A small-molecule ligand and the protein it binds are described below.
Small molecule (SMILES): CCNc1ncc2cc(-c3ccc(-c4cncc(C)n4)cc3Cl)c(=O)n(CC3CCC(N)CC3)c2n1

Sequence of chain 1.B:
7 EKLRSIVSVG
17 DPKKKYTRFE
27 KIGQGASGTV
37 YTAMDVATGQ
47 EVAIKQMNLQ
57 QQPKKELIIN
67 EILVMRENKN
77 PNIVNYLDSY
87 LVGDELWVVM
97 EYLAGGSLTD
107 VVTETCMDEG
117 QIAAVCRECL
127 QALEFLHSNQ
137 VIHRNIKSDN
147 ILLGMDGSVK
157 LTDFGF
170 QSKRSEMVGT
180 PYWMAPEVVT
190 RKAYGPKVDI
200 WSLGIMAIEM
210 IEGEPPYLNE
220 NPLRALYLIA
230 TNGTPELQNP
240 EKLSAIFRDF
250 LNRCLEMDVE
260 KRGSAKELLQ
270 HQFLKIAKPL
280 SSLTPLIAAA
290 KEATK

Binding-site contacts:
Ligand atom N3 contacts residue TYR98 of chain 1.B at 3.2 Å.
Ligand atom C4 contacts residue TYR98 of chain 1.B at 3.5 Å (hydrophobic).
Ligand atom C27 contacts residue MET53 of chain 1.B at 3.5 Å (hydrophobic).
Ligand atom C15 contacts residue MET96 of chain 1.B at 3.8 Å (hydrophobic).
Ligand atom C4 contacts residue LEU99 of chain 1.B at 3.9 Å (hydrophobic).
Ligand atom C16 contacts residue MET96 of chain 1.B at 3.5 Å (hydrophobic).
Ligand atom C33 contacts residue THR158 of chain 1.B at 3.7 Å.
Ligand atom C1 contacts residue LEU148 of chain 1.B at 3.7 Å (hydrophobic).
Ligand atom N22 contacts residue LYS51 of chain 1.B at 3.6 Å (salt-bridge).
Ligand atom N38 contacts residue ASN146 of chain 1.B at 3.4 Å (h-bond).
Ligand atom C17 contacts residue MET96 of chain 1.B at 3.5 Å (hydrophobic).
Ligand atom C18 contacts residue MET96 of chain 1.B at 3.7 Å (hydrophobic).
Ligand atom N14 contacts residue LEU99 of chain 1.B at 2.9 Å (h-bond).
Ligand atom C11 contacts residue ALA49 of chain 1.B at 3.7 Å (hydrophobic).
Ligand atom C6 contacts residue LEU148 of chain 1.B at 3.8 Å (hydrophobic).
Ligand atom C2 contacts residue LEU99 of chain 1.B at 3.8 Å (hydrophobic).
Ligand atom C19 contacts residue MET96 of chain 1.B at 3.8 Å (hydrophobic).
Ligand atom C18 contacts residue LYS51 of chain 1.B at 3.9 Å.
Ligand atom N5 contacts residue LEU148 of chain 1.B at 3.7 Å.
Ligand atom C26 contacts residue MET71 of chain 1.B at 3.5 Å (hydrophobic).
Ligand atom C33 contacts residue ASP145 of chain 1.B at 3.7 Å.
Ligand atom C13 contacts residue TYR98 of chain 1.B at 3.7 Å (hydrophobic).
Ligand atom C20 contacts residue THR158 of chain 1.B at 3.3 Å.
Ligand atom C4 contacts residue LEU148 of chain 1.B at 3.6 Å (hydrophobic).
Ligand atom C12 contacts residue LEU148 of chain 1.B at 3.8 Å (hydrophobic).
Ligand atom N38 contacts residue ASP145 of chain 1.B at 2.7 Å (salt-bridge).
Ligand atom C17 contacts residue LYS51 of chain 1.B at 3.5 Å.
Ligand atom C13 contacts residue GLU97 of chain 1.B at 3.2 Å.
Ligand atom CL1 contacts residue LYS51 of chain 1.B at 3.9 Å.
Ligand atom N14 contacts residue TYR98 of chain 1.B at 3.5 Å.
Ligand atom C12 contacts residue ALA49 of chain 1.B at 3.8 Å (hydrophobic).
Ligand atom C13 contacts residue LEU148 of chain 1.B at 3.6 Å (hydrophobic).
Ligand atom N14 contacts residue LEU148 of chain 1.B at 3.5 Å.
Ligand atom N3 contacts residue LEU99 of chain 1.B at 2.9 Å (h-bond).
Ligand atom CL1 contacts residue ALA49 of chain 1.B at 3.7 Å.
Ligand atom N25 contacts residue MET71 of chain 1.B at 3.4 Å.
Ligand atom C34 contacts residue ASP145 of chain 1.B at 3.7 Å.
Ligand atom C2 contacts residue TYR98 of chain 1.B at 3.7 Å (hydrophobic).
Ligand atom CL1 contacts residue VAL36 of chain 1.B at 3.7 Å.
Ligand atom C13 contacts residue LEU99 of chain 1.B at 3.6 Å (hydrophobic).